Sequence of chain 1.D:
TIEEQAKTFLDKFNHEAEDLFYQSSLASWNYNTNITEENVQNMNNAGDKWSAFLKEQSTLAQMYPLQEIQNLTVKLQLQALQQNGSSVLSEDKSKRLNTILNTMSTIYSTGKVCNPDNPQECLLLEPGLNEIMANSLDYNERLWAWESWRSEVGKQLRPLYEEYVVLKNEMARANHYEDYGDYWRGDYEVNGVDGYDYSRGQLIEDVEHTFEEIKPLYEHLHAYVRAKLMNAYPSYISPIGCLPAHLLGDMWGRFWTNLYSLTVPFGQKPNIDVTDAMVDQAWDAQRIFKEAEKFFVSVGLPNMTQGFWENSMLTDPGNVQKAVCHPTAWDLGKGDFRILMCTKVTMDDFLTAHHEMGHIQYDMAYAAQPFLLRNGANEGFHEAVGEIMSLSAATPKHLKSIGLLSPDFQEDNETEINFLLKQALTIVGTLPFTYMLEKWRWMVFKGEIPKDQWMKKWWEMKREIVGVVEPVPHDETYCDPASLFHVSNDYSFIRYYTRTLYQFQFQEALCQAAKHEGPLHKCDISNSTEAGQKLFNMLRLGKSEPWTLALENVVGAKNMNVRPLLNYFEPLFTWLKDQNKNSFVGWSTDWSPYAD

A protein and the small-molecule ligand that binds it are described below.
Small molecule (SMILES): CC(=O)N[C@@H]1[C@@H](O)[C@H](O)[C@@H](CO)O[C@H]1O

Binding-site contacts:
Ligand atom C3 contacts residue ASN304 of chain 1.D at 3.8 Å.
Ligand atom C7 contacts residue ASN304 of chain 1.D at 3.2 Å.
Ligand atom O5 contacts residue VAL298 of chain 1.D at 4.2 Å.
Ligand atom C5 contacts residue ASN304 of chain 1.D at 3.7 Å.
Ligand atom O7 contacts residue GLU294 of chain 1.D at 4.3 Å.
Ligand atom O7 contacts residue ASN304 of chain 1.D at 3.2 Å (h-bond).
Ligand atom C4 contacts residue ASN304 of chain 1.D at 4.2 Å.
Ligand atom C1 contacts residue ASN304 of chain 1.D at 1.4 Å.
Ligand atom O5 contacts residue ASN304 of chain 1.D at 2.4 Å (h-bond).
Ligand atom N2 contacts residue ASN304 of chain 1.D at 2.9 Å (h-bond).
Ligand atom C2 contacts residue ASN304 of chain 1.D at 2.4 Å.
Ligand atom C8 contacts residue ASN304 of chain 1.D at 4.4 Å.